Binding-site contacts:
Ligand atom O7 contacts residue ASN341 of chain 7.A at 3.8 Å.
Ligand atom C6 contacts residue ASP340 of chain 7.A at 4.3 Å.
Ligand atom O5 contacts residue SER338 of chain 7.A at 3.2 Å.
Ligand atom C7 contacts residue ASN341 of chain 7.A at 3.1 Å.
Ligand atom O7 contacts residue ASN342 of chain 7.A at 3.4 Å (h-bond).
Ligand atom C2 contacts residue GLY336 of chain 7.A at 4.4 Å.
Ligand atom C3 contacts residue GLY336 of chain 7.A at 4.1 Å.
Ligand atom C5 contacts residue PHE337 of chain 7.A at 4.1 Å (hydrophobic).
Ligand atom C6 contacts residue SER338 of chain 7.A at 3.9 Å.
Ligand atom O7 contacts residue PRO335 of chain 7.A at 3.6 Å.
Ligand atom C6 contacts residue SER338 of chain 7.A at 3.9 Å.
Ligand atom C2 contacts residue ASN341 of chain 7.A at 2.3 Å.
Ligand atom C1 contacts residue GLY336 of chain 7.A at 4.1 Å.
Ligand atom C8 contacts residue GLY336 of chain 7.A at 4.2 Å.
Ligand atom C7 contacts residue PRO335 of chain 7.A at 4.5 Å (hydrophobic).
Ligand atom C6 contacts residue PHE337 of chain 7.A at 3.9 Å (hydrophobic).
Ligand atom O5 contacts residue SER338 of chain 7.A at 4.1 Å.
Ligand atom C1 contacts residue SER338 of chain 7.A at 3.7 Å.
Ligand atom C5 contacts residue ASN341 of chain 7.A at 3.7 Å.
Ligand atom C5 contacts residue SER338 of chain 7.A at 3.8 Å.
Ligand atom C7 contacts residue GLY336 of chain 7.A at 3.8 Å.
Ligand atom C6 contacts residue ASN341 of chain 7.A at 4.1 Å.
Ligand atom C8 contacts residue PHE337 of chain 7.A at 4.3 Å (hydrophobic).
Ligand atom C8 contacts residue ASN341 of chain 7.A at 3.3 Å.
Ligand atom C1 contacts residue ASN341 of chain 7.A at 1.4 Å.
Ligand atom O7 contacts residue SER343 of chain 7.A at 4.5 Å.
Ligand atom N2 contacts residue GLY336 of chain 7.A at 4.4 Å.
Ligand atom O4 contacts residue GLY336 of chain 7.A at 4.0 Å.
Ligand atom O7 contacts residue GLY336 of chain 7.A at 3.2 Å (h-bond).
Ligand atom N2 contacts residue ASN341 of chain 7.A at 2.8 Å (h-bond).
Ligand atom C4 contacts residue ASN341 of chain 7.A at 4.2 Å.
Ligand atom O5 contacts residue ASN341 of chain 7.A at 2.4 Å (h-bond).
Ligand atom C3 contacts residue ASN341 of chain 7.A at 3.7 Å.
Ligand atom C5 contacts residue ASN341 of chain 7.A at 4.3 Å.
Ligand atom C5 contacts residue GLY336 of chain 7.A at 4.2 Å.

A protein and the small-molecule ligand that binds it are described below.
Small molecule (SMILES): CC(=O)N[C@H]1[C@H](O[C@H]2[C@H](O)[C@@H](NC(C)=O)CO[C@@H]2CO[C@H]2O[C@@H](C)[C@@H](O)[C@@H](O)[C@@H]2O)O[C@H](CO)[C@@H](O)[C@@H]1O

Sequence of chain 7.A:
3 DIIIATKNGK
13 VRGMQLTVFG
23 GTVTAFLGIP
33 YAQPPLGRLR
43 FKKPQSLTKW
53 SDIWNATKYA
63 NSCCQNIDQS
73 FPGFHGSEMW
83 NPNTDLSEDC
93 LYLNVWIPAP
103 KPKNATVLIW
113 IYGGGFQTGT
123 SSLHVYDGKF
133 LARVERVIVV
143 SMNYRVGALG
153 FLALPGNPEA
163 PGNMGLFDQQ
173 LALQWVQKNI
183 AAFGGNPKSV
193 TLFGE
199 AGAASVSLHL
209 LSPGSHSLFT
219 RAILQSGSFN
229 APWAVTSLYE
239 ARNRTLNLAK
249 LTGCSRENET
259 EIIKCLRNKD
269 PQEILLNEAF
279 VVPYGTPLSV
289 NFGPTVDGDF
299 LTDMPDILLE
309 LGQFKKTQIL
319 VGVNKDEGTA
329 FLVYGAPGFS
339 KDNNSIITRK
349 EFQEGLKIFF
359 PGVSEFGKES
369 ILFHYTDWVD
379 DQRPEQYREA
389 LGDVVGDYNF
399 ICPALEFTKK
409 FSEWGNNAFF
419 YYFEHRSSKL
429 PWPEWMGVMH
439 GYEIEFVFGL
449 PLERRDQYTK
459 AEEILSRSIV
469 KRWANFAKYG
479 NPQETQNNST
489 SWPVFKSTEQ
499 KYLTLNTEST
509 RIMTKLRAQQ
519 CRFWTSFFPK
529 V